Binding-site contacts:
Ligand atom C4' contacts residue GLN252 of chain 33.A at 3.5 Å.
Ligand atom O4 contacts residue PRO334 of chain 33.A at 3.7 Å.
Ligand atom C7 contacts residue TYR336 of chain 33.A at 3.6 Å (hydrophobic).
Ligand atom O4 contacts residue ALA259 of chain 33.A at 3.2 Å.
Ligand atom O2 contacts residue LEU328 of chain 33.A at 2.2 Å.
Ligand atom C4' contacts residue LEU328 of chain 33.A at 4.1 Å (hydrophobic).
Ligand atom O4 contacts residue GLY98 of chain 33.A at 2.8 Å (h-bond).
Ligand atom O5' contacts residue GLN252 of chain 33.A at 3.1 Å (h-bond).
Ligand atom C4 contacts residue GLY98 of chain 33.A at 3.2 Å.
Ligand atom C2' contacts residue PHE333 of chain 33.A at 2.9 Å (hydrophobic).
Ligand atom O4' contacts residue LEU328 of chain 33.A at 3.0 Å.
Ligand atom OP2 contacts residue ARG391 of chain 33.A at 3.9 Å.
Ligand atom C2 contacts residue PRO334 of chain 33.A at 3.7 Å (hydrophobic).
Ligand atom C1' contacts residue LEU328 of chain 33.A at 3.9 Å (hydrophobic).
Ligand atom OP2 contacts residue PHE333 of chain 33.A at 3.3 Å.
Ligand atom C2' contacts residue LEU328 of chain 33.A at 3.7 Å (hydrophobic).
Ligand atom C5 contacts residue GLY98 of chain 33.A at 2.9 Å.
Ligand atom C1' contacts residue PHE333 of chain 33.A at 3.1 Å (hydrophobic).
Ligand atom N3 contacts residue LEU328 of chain 33.A at 3.9 Å.
Ligand atom N3 contacts residue PRO334 of chain 33.A at 3.5 Å.
Ligand atom O5' contacts residue LEU328 of chain 33.A at 3.6 Å.
Ligand atom O2 contacts residue PRO334 of chain 33.A at 3.8 Å.
Ligand atom O3' contacts residue PHE333 of chain 33.A at 3.5 Å.
Ligand atom N1 contacts residue PHE333 of chain 33.A at 3.8 Å.
Ligand atom OP1 contacts residue ARG391 of chain 33.A at 3.8 Å.
Ligand atom C2 contacts residue LEU328 of chain 33.A at 3.0 Å (hydrophobic).
Ligand atom OP2 contacts residue GLN252 of chain 33.A at 4.1 Å.
Ligand atom C5' contacts residue GLN252 of chain 33.A at 3.4 Å.
Ligand atom O5' contacts residue PHE333 of chain 33.A at 3.8 Å.
Ligand atom N1 contacts residue LEU328 of chain 33.A at 3.8 Å.
Ligand atom C6 contacts residue PHE333 of chain 33.A at 3.7 Å (hydrophobic).
Ligand atom C4 contacts residue PRO334 of chain 33.A at 3.6 Å (hydrophobic).
Ligand atom C3' contacts residue PHE333 of chain 33.A at 3.8 Å (hydrophobic).
Ligand atom O4' contacts residue PRO334 of chain 33.A at 4.0 Å.
Ligand atom P contacts residue PHE333 of chain 33.A at 3.8 Å.
Ligand atom O4' contacts residue GLN252 of chain 33.A at 3.9 Å.
Ligand atom C5' contacts residue PHE333 of chain 33.A at 3.2 Å (hydrophobic).
Ligand atom OP2 contacts residue GLU102 of chain 33.A at 3.5 Å (salt-bridge).
Ligand atom C6 contacts residue GLY98 of chain 33.A at 4.1 Å.
Ligand atom OP1 contacts residue GLN252 of chain 33.A at 3.7 Å.

This protein binds this small molecule.
Small molecule (SMILES): Cc1cn([C@H]2C[C@H](O[P](=O)(O)OC[C@H]3O[C@@H](n4cc(C)c(=O)[nH]c4=O)C[C@@H]3O)[C@@H](CO[P](=O)(O)O[C@H]3C[C@H](n4ccc(=O)[nH]c4=O)O[C@@H]3COP(=O)=O)O2)c(=O)[nH]c1=O

Sequence of chain 33.A:
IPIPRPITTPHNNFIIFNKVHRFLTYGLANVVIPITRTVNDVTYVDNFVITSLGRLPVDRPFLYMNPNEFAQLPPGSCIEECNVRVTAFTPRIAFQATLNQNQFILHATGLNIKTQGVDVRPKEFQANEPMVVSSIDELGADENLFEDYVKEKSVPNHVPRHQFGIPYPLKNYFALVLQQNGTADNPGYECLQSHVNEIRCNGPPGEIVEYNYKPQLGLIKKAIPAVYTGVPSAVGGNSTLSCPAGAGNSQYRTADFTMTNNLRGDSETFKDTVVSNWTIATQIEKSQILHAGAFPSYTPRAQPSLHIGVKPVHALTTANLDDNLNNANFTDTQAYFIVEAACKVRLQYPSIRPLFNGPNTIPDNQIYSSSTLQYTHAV